Binding-site contacts:
Ligand atom C1 contacts residue ASN341 of chain 1.A at 1.4 Å.
Ligand atom C5 contacts residue ASN341 of chain 1.A at 4.3 Å.
Ligand atom C7 contacts residue PRO335 of chain 1.A at 4.4 Å (hydrophobic).
Ligand atom C7 contacts residue GLY336 of chain 1.A at 3.4 Å.
Ligand atom O7 contacts residue ASN342 of chain 1.A at 3.6 Å.
Ligand atom O7 contacts residue PRO335 of chain 1.A at 3.6 Å.
Ligand atom C5 contacts residue SER338 of chain 1.A at 3.8 Å.
Ligand atom C5 contacts residue GLY336 of chain 1.A at 4.2 Å.
Ligand atom C6 contacts residue SER338 of chain 1.A at 3.7 Å.
Ligand atom C3 contacts residue GLY336 of chain 1.A at 4.2 Å.
Ligand atom C8 contacts residue ASN341 of chain 1.A at 3.2 Å.
Ligand atom O5 contacts residue SER338 of chain 1.A at 4.0 Å.
Ligand atom O7 contacts residue ILE344 of chain 1.A at 4.2 Å.
Ligand atom O7 contacts residue GLY336 of chain 1.A at 2.7 Å (h-bond).
Ligand atom C6 contacts residue ASP340 of chain 1.A at 4.3 Å.
Ligand atom C1 contacts residue SER338 of chain 1.A at 3.9 Å.
Ligand atom C8 contacts residue PRO335 of chain 1.A at 4.5 Å (hydrophobic).
Ligand atom C4 contacts residue ASN341 of chain 1.A at 4.2 Å.
Ligand atom C5 contacts residue PHE337 of chain 1.A at 4.2 Å (hydrophobic).
Ligand atom C1 contacts residue GLY336 of chain 1.A at 4.3 Å.
Ligand atom C5 contacts residue ASN341 of chain 1.A at 3.6 Å.
Ligand atom C8 contacts residue PHE337 of chain 1.A at 3.7 Å (hydrophobic).
Ligand atom N2 contacts residue ASN341 of chain 1.A at 3.0 Å (h-bond).
Ligand atom C8 contacts residue ALA334 of chain 1.A at 4.3 Å (hydrophobic).
Ligand atom C6 contacts residue ASN341 of chain 1.A at 4.4 Å.
Ligand atom O4 contacts residue GLY336 of chain 1.A at 4.0 Å.
Ligand atom C7 contacts residue ASN341 of chain 1.A at 3.0 Å.
Ligand atom O5 contacts residue SER338 of chain 1.A at 3.3 Å.
Ligand atom C3 contacts residue ASN341 of chain 1.A at 3.8 Å.
Ligand atom C2 contacts residue ASN341 of chain 1.A at 2.4 Å.
Ligand atom C6 contacts residue SER338 of chain 1.A at 4.1 Å.
Ligand atom C6 contacts residue PHE337 of chain 1.A at 3.7 Å (hydrophobic).
Ligand atom O7 contacts residue ASN341 of chain 1.A at 3.6 Å.
Ligand atom C8 contacts residue GLY336 of chain 1.A at 3.7 Å.
Ligand atom O7 contacts residue SER343 of chain 1.A at 4.1 Å.
Ligand atom O5 contacts residue ASN341 of chain 1.A at 2.3 Å (h-bond).

A protein and the small-molecule ligand that binds it are described below.
Small molecule (SMILES): CC(=O)N[C@H]1[C@H](O[C@H]2[C@H](O)[C@@H](NC(C)=O)CO[C@@H]2CO[C@H]2O[C@@H](C)[C@@H](O)[C@@H](O)[C@@H]2O)O[C@H](CO)[C@@H](O)[C@@H]1O

Sequence of chain 1.A:
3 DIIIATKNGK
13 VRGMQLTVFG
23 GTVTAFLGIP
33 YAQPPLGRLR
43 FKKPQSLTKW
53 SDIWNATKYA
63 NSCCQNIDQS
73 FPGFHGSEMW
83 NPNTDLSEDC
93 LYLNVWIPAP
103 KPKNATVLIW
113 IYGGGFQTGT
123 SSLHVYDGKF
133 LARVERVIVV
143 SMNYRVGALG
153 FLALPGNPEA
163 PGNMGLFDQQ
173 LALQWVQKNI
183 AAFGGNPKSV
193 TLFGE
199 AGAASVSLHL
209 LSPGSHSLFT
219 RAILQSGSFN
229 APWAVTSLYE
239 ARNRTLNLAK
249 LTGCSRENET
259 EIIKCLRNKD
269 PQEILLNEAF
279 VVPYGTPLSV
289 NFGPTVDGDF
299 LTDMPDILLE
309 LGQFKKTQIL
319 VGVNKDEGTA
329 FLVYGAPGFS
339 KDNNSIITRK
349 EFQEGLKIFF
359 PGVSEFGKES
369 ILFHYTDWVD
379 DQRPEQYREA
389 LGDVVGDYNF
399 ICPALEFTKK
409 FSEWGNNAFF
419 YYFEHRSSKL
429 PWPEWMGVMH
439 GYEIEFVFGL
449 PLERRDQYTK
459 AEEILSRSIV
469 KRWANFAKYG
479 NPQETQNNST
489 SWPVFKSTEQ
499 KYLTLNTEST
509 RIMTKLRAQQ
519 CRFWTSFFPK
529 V